Sequence of chain 1.B:
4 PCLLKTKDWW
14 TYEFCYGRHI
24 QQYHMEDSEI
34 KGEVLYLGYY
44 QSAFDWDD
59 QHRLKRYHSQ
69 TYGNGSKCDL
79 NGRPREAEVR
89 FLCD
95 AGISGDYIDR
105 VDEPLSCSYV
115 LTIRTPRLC

Binding-site contacts:
Ligand atom O6 contacts residue LEU78 of chain 1.B at 3.4 Å.
Ligand atom O2 contacts residue TRP13 of chain 1.B at 3.4 Å (h-bond).
Ligand atom C1 contacts residue ARG83 of chain 1.B at 3.7 Å.
Ligand atom C6 contacts residue TRP13 of chain 1.B at 3.8 Å (hydrophobic).
Ligand atom C6 contacts residue ASP77 of chain 1.B at 3.5 Å.
Ligand atom C3 contacts residue GLU107 of chain 1.B at 3.8 Å.
Ligand atom C1 contacts residue TRP12 of chain 1.B at 3.9 Å (hydrophobic).
Ligand atom C3 contacts residue GLN25 of chain 1.B at 3.8 Å.
Ligand atom C4 contacts residue GLU107 of chain 1.B at 3.5 Å.
Ligand atom C3 contacts residue TRP12 of chain 1.B at 3.1 Å (hydrophobic).
Ligand atom C2 contacts residue TRP13 of chain 1.B at 3.8 Å (hydrophobic).
Ligand atom C4 contacts residue ARG83 of chain 1.B at 3.9 Å.
Ligand atom O3 contacts residue TYR113 of chain 1.B at 2.8 Å (h-bond).
Ligand atom C2 contacts residue TYR113 of chain 1.B at 4.0 Å (hydrophobic).
Ligand atom C4 contacts residue TYR113 of chain 1.B at 3.6 Å (hydrophobic).
Ligand atom O3 contacts residue GLN25 of chain 1.B at 3.1 Å (h-bond).
Ligand atom O3 contacts residue GLU107 of chain 1.B at 2.7 Å (salt-bridge).
Ligand atom C2 contacts residue GLN25 of chain 1.B at 3.3 Å.
Ligand atom O2 contacts residue TYR113 of chain 1.B at 3.3 Å (h-bond).
Ligand atom C4 contacts residue TRP12 of chain 1.B at 3.6 Å (hydrophobic).
Ligand atom O1 contacts residue TRP12 of chain 1.B at 3.5 Å.
Ligand atom C6 contacts residue CYS111 of chain 1.B at 4.0 Å (hydrophobic).
Ligand atom O5 contacts residue ARG83 of chain 1.B at 3.0 Å (salt-bridge).
Ligand atom C2 contacts residue TRP12 of chain 1.B at 3.3 Å (hydrophobic).
Ligand atom C6 contacts residue TRP12 of chain 1.B at 3.7 Å (hydrophobic).
Ligand atom C2 contacts residue ARG83 of chain 1.B at 3.7 Å.
Ligand atom O2 contacts residue LEU38 of chain 1.B at 3.5 Å.
Ligand atom C1 contacts residue TRP12 of chain 1.B at 3.0 Å (hydrophobic).
Ligand atom O5 contacts residue TRP13 of chain 1.B at 3.2 Å (h-bond).
Ligand atom O6 contacts residue ASP77 of chain 1.B at 2.7 Å (salt-bridge).
Ligand atom O4 contacts residue GLU107 of chain 1.B at 2.6 Å (salt-bridge).
Ligand atom C5 contacts residue ARG83 of chain 1.B at 3.8 Å.
Ligand atom C3 contacts residue TYR113 of chain 1.B at 3.6 Å (hydrophobic).
Ligand atom O2 contacts residue ARG83 of chain 1.B at 2.7 Å (salt-bridge).
Ligand atom O5 contacts residue TRP12 of chain 1.B at 3.6 Å.
Ligand atom O6 contacts residue TRP13 of chain 1.B at 3.2 Å.
Ligand atom C5 contacts residue TRP12 of chain 1.B at 3.1 Å (hydrophobic).
Ligand atom O2 contacts residue GLN25 of chain 1.B at 2.6 Å (h-bond).
Ligand atom C1 contacts residue TRP13 of chain 1.B at 3.6 Å (hydrophobic).
Ligand atom O4 contacts residue TRP12 of chain 1.B at 3.6 Å.

A protein and the small-molecule ligand that binds it are described below.
Small molecule (SMILES): OC[C@H]1O[C@H](OC[C@H]2O[C@H](OC[C@H]3O[C@@H](O)[C@@H](O)[C@@H](O)[C@@H]3O)[C@@H](O)[C@@H](O)[C@@H]2O)[C@@H](O)[C@@H](O)[C@@H]1O